Binding-site contacts:
Ligand atom C6 contacts residue ASN43 of chain 1.A at 4.4 Å.
Ligand atom N2 contacts residue ASN43 of chain 1.A at 3.6 Å (h-bond).
Ligand atom C4 contacts residue ASN43 of chain 1.A at 3.8 Å.
Ligand atom C1 contacts residue ASN43 of chain 1.A at 1.4 Å.
Ligand atom C2 contacts residue ASN43 of chain 1.A at 2.8 Å.
Ligand atom C5 contacts residue ASN43 of chain 1.A at 3.5 Å.
Ligand atom C6 contacts residue GLU44 of chain 1.A at 4.4 Å.
Ligand atom O5 contacts residue ASN43 of chain 1.A at 2.2 Å (h-bond).
Ligand atom C3 contacts residue ASN43 of chain 1.A at 3.9 Å.
Ligand atom O6 contacts residue ASN43 of chain 1.A at 4.2 Å.
Ligand atom O6 contacts residue GLU44 of chain 1.A at 3.2 Å (salt-bridge).

Sequence of chain 1.A:
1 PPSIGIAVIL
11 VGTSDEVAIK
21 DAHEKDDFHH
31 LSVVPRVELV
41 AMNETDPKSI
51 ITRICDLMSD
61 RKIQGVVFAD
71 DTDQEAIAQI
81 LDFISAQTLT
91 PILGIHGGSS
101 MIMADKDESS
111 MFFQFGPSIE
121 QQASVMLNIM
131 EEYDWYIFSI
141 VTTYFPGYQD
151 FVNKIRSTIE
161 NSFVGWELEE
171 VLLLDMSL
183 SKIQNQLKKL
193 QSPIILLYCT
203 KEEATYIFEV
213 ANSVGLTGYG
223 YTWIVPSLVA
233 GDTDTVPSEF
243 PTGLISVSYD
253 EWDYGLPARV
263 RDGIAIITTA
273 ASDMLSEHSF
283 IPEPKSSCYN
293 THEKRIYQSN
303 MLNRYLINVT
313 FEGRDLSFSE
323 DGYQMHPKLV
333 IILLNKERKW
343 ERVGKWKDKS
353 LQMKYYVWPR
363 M

A small-molecule ligand and the protein it binds are described below.
Small molecule (SMILES): CC(=O)N[C@@H]1[C@@H](O)[C@H](O)[C@@H](CO)O[C@H]1O